Sequence of chain 1.B:
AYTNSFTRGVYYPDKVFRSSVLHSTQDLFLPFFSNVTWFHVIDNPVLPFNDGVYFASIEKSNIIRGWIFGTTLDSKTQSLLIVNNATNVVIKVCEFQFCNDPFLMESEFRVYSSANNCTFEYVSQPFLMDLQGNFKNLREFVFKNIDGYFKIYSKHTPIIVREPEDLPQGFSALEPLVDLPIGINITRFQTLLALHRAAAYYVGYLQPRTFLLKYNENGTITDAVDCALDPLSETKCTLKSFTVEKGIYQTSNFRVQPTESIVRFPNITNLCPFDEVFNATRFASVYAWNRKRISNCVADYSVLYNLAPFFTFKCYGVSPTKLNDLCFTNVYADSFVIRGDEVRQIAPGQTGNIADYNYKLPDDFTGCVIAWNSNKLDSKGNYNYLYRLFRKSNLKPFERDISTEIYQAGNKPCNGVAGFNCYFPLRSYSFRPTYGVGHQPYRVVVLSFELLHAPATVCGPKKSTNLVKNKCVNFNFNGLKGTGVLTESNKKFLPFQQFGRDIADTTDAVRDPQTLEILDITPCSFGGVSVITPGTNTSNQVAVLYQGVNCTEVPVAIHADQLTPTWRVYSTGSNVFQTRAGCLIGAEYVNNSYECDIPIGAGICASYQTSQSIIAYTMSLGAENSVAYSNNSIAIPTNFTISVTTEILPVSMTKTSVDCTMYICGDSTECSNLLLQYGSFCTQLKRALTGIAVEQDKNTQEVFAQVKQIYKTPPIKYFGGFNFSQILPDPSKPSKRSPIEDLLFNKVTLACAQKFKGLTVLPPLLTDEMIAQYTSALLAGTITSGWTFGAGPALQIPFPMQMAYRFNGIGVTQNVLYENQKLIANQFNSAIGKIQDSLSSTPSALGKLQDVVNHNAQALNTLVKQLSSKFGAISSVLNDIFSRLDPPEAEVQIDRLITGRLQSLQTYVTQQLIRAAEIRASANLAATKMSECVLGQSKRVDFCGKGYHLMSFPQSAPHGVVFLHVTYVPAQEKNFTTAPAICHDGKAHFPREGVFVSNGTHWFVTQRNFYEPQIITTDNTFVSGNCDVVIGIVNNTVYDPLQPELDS

This small molecule binds to this protein.
Small molecule (SMILES): CC(=O)N[C@@H]1[C@@H](O)[C@H](O)[C@@H](CO)O[C@H]1O

Sequence of chain 1.A:
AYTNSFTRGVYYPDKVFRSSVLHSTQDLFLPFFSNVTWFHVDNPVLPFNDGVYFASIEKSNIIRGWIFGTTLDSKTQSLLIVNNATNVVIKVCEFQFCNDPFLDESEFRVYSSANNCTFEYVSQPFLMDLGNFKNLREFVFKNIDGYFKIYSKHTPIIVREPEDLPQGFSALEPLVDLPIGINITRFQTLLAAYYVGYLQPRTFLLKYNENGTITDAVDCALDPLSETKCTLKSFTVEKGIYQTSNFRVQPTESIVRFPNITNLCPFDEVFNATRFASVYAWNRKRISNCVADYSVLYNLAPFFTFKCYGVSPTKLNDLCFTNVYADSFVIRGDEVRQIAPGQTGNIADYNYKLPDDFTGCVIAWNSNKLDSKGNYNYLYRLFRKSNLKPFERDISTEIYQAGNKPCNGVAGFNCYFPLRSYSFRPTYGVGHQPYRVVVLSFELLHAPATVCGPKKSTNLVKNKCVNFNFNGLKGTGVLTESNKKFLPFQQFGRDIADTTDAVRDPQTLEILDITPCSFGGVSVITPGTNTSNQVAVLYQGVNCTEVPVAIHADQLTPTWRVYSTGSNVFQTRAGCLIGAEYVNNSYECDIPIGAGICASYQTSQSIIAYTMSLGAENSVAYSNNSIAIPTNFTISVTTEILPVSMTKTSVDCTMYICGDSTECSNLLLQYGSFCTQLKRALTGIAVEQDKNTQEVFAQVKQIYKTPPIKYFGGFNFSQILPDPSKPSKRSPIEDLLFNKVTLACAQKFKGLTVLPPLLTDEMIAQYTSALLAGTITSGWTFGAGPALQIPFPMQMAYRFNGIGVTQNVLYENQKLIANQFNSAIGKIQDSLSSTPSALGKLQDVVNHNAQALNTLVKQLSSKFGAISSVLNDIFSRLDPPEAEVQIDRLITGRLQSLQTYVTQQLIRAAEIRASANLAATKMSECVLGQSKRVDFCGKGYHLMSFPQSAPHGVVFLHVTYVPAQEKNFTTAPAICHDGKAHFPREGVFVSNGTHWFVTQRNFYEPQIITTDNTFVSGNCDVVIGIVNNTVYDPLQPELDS

Binding-site contacts:
Ligand atom C3 contacts residue ASN697 of chain 1.A at 3.8 Å.
Ligand atom C7 contacts residue ASN697 of chain 1.A at 3.4 Å.
Ligand atom O5 contacts residue TYR784 of chain 1.B at 4.4 Å.
Ligand atom O7 contacts residue ASN697 of chain 1.A at 4.3 Å.
Ligand atom O5 contacts residue ASN697 of chain 1.A at 2.4 Å (h-bond).
Ligand atom C1 contacts residue ASN697 of chain 1.A at 1.4 Å.
Ligand atom C4 contacts residue TYR784 of chain 1.B at 4.3 Å (hydrophobic).
Ligand atom O6 contacts residue ASN697 of chain 1.A at 4.2 Å.
Ligand atom C2 contacts residue ASN697 of chain 1.A at 2.5 Å.
Ligand atom C5 contacts residue ASN697 of chain 1.A at 3.7 Å.
Ligand atom C8 contacts residue ASN697 of chain 1.A at 3.5 Å.
Ligand atom C4 contacts residue ASN697 of chain 1.A at 4.2 Å.
Ligand atom C8 contacts residue TYR784 of chain 1.B at 3.7 Å (hydrophobic).
Ligand atom N2 contacts residue ASN697 of chain 1.A at 2.9 Å (h-bond).
Ligand atom C6 contacts residue ILE782 of chain 1.B at 4.4 Å (hydrophobic).
Ligand atom C2 contacts residue TYR784 of chain 1.B at 4.3 Å (hydrophobic).